Binding-site contacts:
Ligand atom O7 contacts residue GLY107 of chain 1.A at 4.0 Å.
Ligand atom O5 contacts residue ALA218 of chain 1.A at 3.5 Å.
Ligand atom C3 contacts residue ASP89 of chain 1.A at 3.6 Å.
Ligand atom C6 contacts residue PHE131 of chain 1.A at 4.1 Å (hydrophobic).
Ligand atom C5 contacts residue PHE131 of chain 1.A at 3.7 Å (hydrophobic).
Ligand atom O1 contacts residue PHE131 of chain 1.A at 4.1 Å.
Ligand atom C6 contacts residue ALA218 of chain 1.A at 3.9 Å (hydrophobic).
Ligand atom O6 contacts residue GLN219 of chain 1.A at 2.8 Å (h-bond).
Ligand atom O4 contacts residue ALA218 of chain 1.A at 3.0 Å (h-bond).
Ligand atom C3 contacts residue PHE131 of chain 1.A at 3.6 Å (hydrophobic).
Ligand atom C5 contacts residue ALA218 of chain 1.A at 4.3 Å (hydrophobic).
Ligand atom O3 contacts residue PHE131 of chain 1.A at 4.0 Å.
Ligand atom C7 contacts residue ASN133 of chain 1.A at 3.9 Å.
Ligand atom C1 contacts residue ALA218 of chain 1.A at 4.0 Å (hydrophobic).
Ligand atom C6 contacts residue GLN219 of chain 1.A at 4.0 Å.
Ligand atom O4 contacts residue ASP89 of chain 1.A at 2.8 Å (salt-bridge).
Ligand atom O4 contacts residue ALA88 of chain 1.A at 4.1 Å.
Ligand atom C6 contacts residue ALA222 of chain 1.A at 3.8 Å (hydrophobic).
Ligand atom C4 contacts residue ALA88 of chain 1.A at 4.1 Å (hydrophobic).
Ligand atom C2 contacts residue ASN133 of chain 1.A at 4.0 Å.
Ligand atom O4 contacts residue TYR106 of chain 1.A at 4.0 Å.
Ligand atom C4 contacts residue ASP89 of chain 1.A at 3.5 Å.
Ligand atom O6 contacts residue PHE131 of chain 1.A at 4.2 Å.
Ligand atom C4 contacts residue ALA218 of chain 1.A at 4.2 Å (hydrophobic).
Ligand atom N2 contacts residue ASN133 of chain 1.A at 3.4 Å (h-bond).
Ligand atom C3 contacts residue GLY107 of chain 1.A at 4.3 Å.
Ligand atom O3 contacts residue GLY107 of chain 1.A at 2.9 Å (h-bond).
Ligand atom O3 contacts residue TYR106 of chain 1.A at 3.9 Å.
Ligand atom C8 contacts residue TRP135 of chain 1.A at 4.0 Å (hydrophobic).
Ligand atom O3 contacts residue ASN133 of chain 1.A at 2.9 Å (h-bond).
Ligand atom C8 contacts residue TYR108 of chain 1.A at 4.0 Å (hydrophobic).
Ligand atom C3 contacts residue ASN133 of chain 1.A at 3.3 Å.
Ligand atom C4 contacts residue PHE131 of chain 1.A at 3.8 Å (hydrophobic).
Ligand atom O7 contacts residue TYR106 of chain 1.A at 3.3 Å.
Ligand atom O4 contacts residue GLY217 of chain 1.A at 3.3 Å.
Ligand atom O6 contacts residue ALA222 of chain 1.A at 3.9 Å.
Ligand atom C2 contacts residue ALA218 of chain 1.A at 4.2 Å (hydrophobic).
Ligand atom O3 contacts residue ASP89 of chain 1.A at 2.7 Å (salt-bridge).
Ligand atom C8 contacts residue ASN133 of chain 1.A at 4.1 Å.
Ligand atom C6 contacts residue GLY217 of chain 1.A at 4.3 Å.

A protein and the small-molecule ligand that binds it are described below.
Small molecule (SMILES): CC(=O)N[C@@H]1[C@@H](O)[C@@H](O)[C@@H](CO)O[C@@H]1O

Sequence of chain 1.A:
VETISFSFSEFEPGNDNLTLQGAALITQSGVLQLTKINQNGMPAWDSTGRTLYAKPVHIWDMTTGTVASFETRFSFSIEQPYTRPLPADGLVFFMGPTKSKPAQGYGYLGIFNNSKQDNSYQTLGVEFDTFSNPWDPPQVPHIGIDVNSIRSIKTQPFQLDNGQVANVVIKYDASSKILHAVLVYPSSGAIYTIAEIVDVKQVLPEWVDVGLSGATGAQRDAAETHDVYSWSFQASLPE